This small molecule binds to this protein.
Small molecule (SMILES): NC(=O)COc1c(F)cc(SCCNS(=O)(=O)c2ccccc2)cc1F

Binding-site contacts:
Ligand atom O17 contacts residue PRO102 of chain 2.A at 4.0 Å.
Ligand atom C18 contacts residue ILE89 of chain 2.A at 4.0 Å (hydrophobic).
Ligand atom C12 contacts residue SER214 of chain 2.A at 3.4 Å.
Ligand atom O17 contacts residue GLY216 of chain 2.A at 2.7 Å (h-bond).
Ligand atom C02 contacts residue PRO102 of chain 2.A at 4.1 Å (hydrophobic).
Ligand atom C02 contacts residue ASN239 of chain 2.A at 3.6 Å.
Ligand atom O03 contacts residue ASN239 of chain 2.A at 2.8 Å (h-bond).
Ligand atom C19 contacts residue LYS215 of chain 2.A at 3.6 Å.
Ligand atom F26 contacts residue PRO102 of chain 2.A at 3.3 Å.
Ligand atom N01 contacts residue MET104 of chain 2.A at 3.7 Å.
Ligand atom O17 contacts residue LYS215 of chain 2.A at 3.1 Å.
Ligand atom N01 contacts residue ASN239 of chain 2.A at 3.8 Å.
Ligand atom C04 contacts residue SER105 of chain 2.A at 4.0 Å.
Ligand atom O17 contacts residue ILE89 of chain 2.A at 4.2 Å.
Ligand atom O16 contacts residue ILE89 of chain 2.A at 3.6 Å.
Ligand atom C24 contacts residue LYS215 of chain 2.A at 3.8 Å.
Ligand atom S15 contacts residue PRO102 of chain 2.A at 4.1 Å.
Ligand atom C20 contacts residue LYS215 of chain 2.A at 4.2 Å.
Ligand atom C25 contacts residue SER105 of chain 2.A at 4.0 Å.
Ligand atom C25 contacts residue PRO102 of chain 2.A at 3.7 Å (hydrophobic).
Ligand atom O05 contacts residue PRO102 of chain 2.A at 3.5 Å (h-bond).
Ligand atom C20 contacts residue ILE89 of chain 2.A at 3.0 Å (hydrophobic).
Ligand atom C19 contacts residue ILE89 of chain 2.A at 3.5 Å (hydrophobic).
Ligand atom C21 contacts residue ILE89 of chain 2.A at 4.1 Å (hydrophobic).
Ligand atom F26 contacts residue LYS215 of chain 2.A at 3.8 Å.
Ligand atom F26 contacts residue MET104 of chain 2.A at 2.5 Å.
Ligand atom C25 contacts residue MET104 of chain 2.A at 3.8 Å (hydrophobic).
Ligand atom N01 contacts residue LEU244 of chain 2.A at 3.8 Å.
Ligand atom F26 contacts residue GLY216 of chain 2.A at 3.5 Å.
Ligand atom C13 contacts residue SER214 of chain 2.A at 3.6 Å.
Ligand atom C06 contacts residue PRO102 of chain 2.A at 4.0 Å (hydrophobic).
Ligand atom C02 contacts residue PHE103 of chain 2.A at 4.1 Å (hydrophobic).
Ligand atom C13 contacts residue LYS215 of chain 2.A at 3.9 Å.
Ligand atom C04 contacts residue MET104 of chain 2.A at 3.8 Å (hydrophobic).
Ligand atom C12 contacts residue LYS215 of chain 2.A at 3.7 Å.
Ligand atom N01 contacts residue PHE103 of chain 2.A at 3.0 Å (h-bond).
Ligand atom O16 contacts residue PRO102 of chain 2.A at 3.0 Å.
Ligand atom F26 contacts residue SER105 of chain 2.A at 3.4 Å.
Ligand atom C04 contacts residue PRO102 of chain 2.A at 4.0 Å (hydrophobic).
Ligand atom C24 contacts residue SER105 of chain 2.A at 4.1 Å.

Sequence of chain 2.A:
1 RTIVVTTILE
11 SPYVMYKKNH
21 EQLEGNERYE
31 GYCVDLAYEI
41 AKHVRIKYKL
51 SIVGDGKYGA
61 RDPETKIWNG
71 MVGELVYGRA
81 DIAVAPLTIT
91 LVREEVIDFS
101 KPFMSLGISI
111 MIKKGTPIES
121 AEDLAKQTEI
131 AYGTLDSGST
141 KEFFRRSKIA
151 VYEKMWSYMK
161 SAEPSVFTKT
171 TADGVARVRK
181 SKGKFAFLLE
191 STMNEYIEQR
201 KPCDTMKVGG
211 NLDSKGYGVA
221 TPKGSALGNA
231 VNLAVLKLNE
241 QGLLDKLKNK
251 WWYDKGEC